This protein binds this small molecule.
Small molecule (SMILES): CC(=O)N[C@@H]1[C@@H](O)[C@H](O[C@@H]2O[C@H](CO[C@]3(C(=O)O)C[C@H](O)[C@@H](NC(C)=O)[C@H]([C@H](O)[C@H](O)CO)O3)[C@H](O)[C@H](O)[C@H]2O)[C@@H](CO)O[C@H]1O

Binding-site contacts:
Ligand atom O4 contacts residue THR128 of chain 1.A at 3.6 Å.
Ligand atom O1B contacts residue LYS130 of chain 1.A at 3.8 Å.
Ligand atom O8 contacts residue TYR90 of chain 1.A at 2.9 Å (h-bond).
Ligand atom C9 contacts residue TRP146 of chain 1.A at 3.8 Å (hydrophobic).
Ligand atom O9 contacts residue HIS178 of chain 1.A at 3.2 Å (h-bond).
Ligand atom O8 contacts residue TRP146 of chain 1.A at 3.9 Å.
Ligand atom C10 contacts residue THR128 of chain 1.A at 4.0 Å.
Ligand atom O3 contacts residue GLY220 of chain 1.A at 3.8 Å.
Ligand atom O9 contacts residue TYR90 of chain 1.A at 2.7 Å (h-bond).
Ligand atom C9 contacts residue TYR90 of chain 1.A at 3.2 Å (hydrophobic).
Ligand atom C9 contacts residue GLU185 of chain 1.A at 3.0 Å.
Ligand atom C11 contacts residue TRP146 of chain 1.A at 3.5 Å (hydrophobic).
Ligand atom C11 contacts residue GLY127 of chain 1.A at 3.8 Å.
Ligand atom O1A contacts residue LYS130 of chain 1.A at 3.3 Å.
Ligand atom O9 contacts residue GLY223 of chain 1.A at 3.6 Å.
Ligand atom N5 contacts residue THR128 of chain 1.A at 3.1 Å (h-bond).
Ligand atom C4 contacts residue THR128 of chain 1.A at 3.4 Å.
Ligand atom C8 contacts residue TYR90 of chain 1.A at 3.7 Å (hydrophobic).
Ligand atom C8 contacts residue GLU185 of chain 1.A at 3.4 Å.
Ligand atom C11 contacts residue THR128 of chain 1.A at 3.9 Å.
Ligand atom O1B contacts residue THR129 of chain 1.A at 2.6 Å (h-bond).
Ligand atom O8 contacts residue LEU221 of chain 1.A at 3.7 Å.
Ligand atom C9 contacts residue HIS178 of chain 1.A at 3.2 Å.
Ligand atom O9 contacts residue GLU185 of chain 1.A at 2.8 Å (salt-bridge).
Ligand atom C7 contacts residue LYS152 of chain 1.A at 3.7 Å.
Ligand atom C8 contacts residue TRP146 of chain 1.A at 4.0 Å (hydrophobic).
Ligand atom O7 contacts residue GLU185 of chain 1.A at 4.0 Å.
Ligand atom O4 contacts residue LEU221 of chain 1.A at 4.0 Å.
Ligand atom O7 contacts residue LYS152 of chain 1.A at 3.0 Å.
Ligand atom O7 contacts residue LEU189 of chain 1.A at 4.0 Å.
Ligand atom C7 contacts residue TRP146 of chain 1.A at 3.8 Å (hydrophobic).
Ligand atom C1 contacts residue THR129 of chain 1.A at 3.6 Å.
Ligand atom O10 contacts residue LEU189 of chain 1.A at 3.0 Å.
Ligand atom C1 contacts residue LYS130 of chain 1.A at 4.0 Å.
Ligand atom O1A contacts residue THR129 of chain 1.A at 4.0 Å.
Ligand atom O1A contacts residue ASN138 of chain 1.A at 4.0 Å.
Ligand atom O4 contacts residue GLY220 of chain 1.A at 3.7 Å.
Ligand atom C5 contacts residue THR128 of chain 1.A at 3.8 Å.
Ligand atom C6 contacts residue LEU221 of chain 1.A at 4.1 Å (hydrophobic).
Ligand atom O1B contacts residue LEU221 of chain 1.A at 3.8 Å.

Sequence of chain 1.A:
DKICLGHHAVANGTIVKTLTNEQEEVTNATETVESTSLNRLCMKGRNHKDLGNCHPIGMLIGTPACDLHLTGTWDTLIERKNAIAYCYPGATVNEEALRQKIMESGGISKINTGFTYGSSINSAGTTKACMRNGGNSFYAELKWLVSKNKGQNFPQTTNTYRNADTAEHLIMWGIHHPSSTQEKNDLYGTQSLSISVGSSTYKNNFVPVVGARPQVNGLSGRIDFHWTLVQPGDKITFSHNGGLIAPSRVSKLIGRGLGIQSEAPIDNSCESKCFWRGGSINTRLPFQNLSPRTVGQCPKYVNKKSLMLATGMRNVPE